Binding-site contacts:
Ligand atom N2 contacts residue ASN439 of chain 1.G at 2.9 Å (h-bond).
Ligand atom C8 contacts residue SER438 of chain 1.G at 4.3 Å.
Ligand atom O5 contacts residue PRO284 of chain 1.G at 3.9 Å.
Ligand atom C7 contacts residue ASN439 of chain 1.G at 3.5 Å.
Ligand atom C3 contacts residue ASN439 of chain 1.G at 3.9 Å.
Ligand atom C1 contacts residue ASN439 of chain 1.G at 1.5 Å.
Ligand atom C8 contacts residue VAL437 of chain 1.G at 4.2 Å (hydrophobic).
Ligand atom C5 contacts residue ASN439 of chain 1.G at 3.8 Å.
Ligand atom O7 contacts residue ASN255 of chain 1.G at 4.2 Å.
Ligand atom C2 contacts residue ASN439 of chain 1.G at 2.5 Å.
Ligand atom C8 contacts residue ASN255 of chain 1.G at 3.6 Å.
Ligand atom C1 contacts residue PRO284 of chain 1.G at 4.4 Å (hydrophobic).
Ligand atom C7 contacts residue ASN255 of chain 1.G at 4.2 Å.
Ligand atom O5 contacts residue ASN439 of chain 1.G at 2.5 Å (h-bond).
Ligand atom C4 contacts residue ASN439 of chain 1.G at 4.4 Å.
Ligand atom C8 contacts residue ASN439 of chain 1.G at 3.9 Å.
Ligand atom C8 contacts residue NAG1 of chain 1.Y at 3.4 Å.
Ligand atom O7 contacts residue ASN439 of chain 1.G at 3.8 Å.

This small molecule binds to this protein.
Small molecule (SMILES): CC(=O)N[C@@H]1[C@@H](O)[C@H](O)[C@@H](CO)O[C@H]1O

Sequence of chain 1.G:
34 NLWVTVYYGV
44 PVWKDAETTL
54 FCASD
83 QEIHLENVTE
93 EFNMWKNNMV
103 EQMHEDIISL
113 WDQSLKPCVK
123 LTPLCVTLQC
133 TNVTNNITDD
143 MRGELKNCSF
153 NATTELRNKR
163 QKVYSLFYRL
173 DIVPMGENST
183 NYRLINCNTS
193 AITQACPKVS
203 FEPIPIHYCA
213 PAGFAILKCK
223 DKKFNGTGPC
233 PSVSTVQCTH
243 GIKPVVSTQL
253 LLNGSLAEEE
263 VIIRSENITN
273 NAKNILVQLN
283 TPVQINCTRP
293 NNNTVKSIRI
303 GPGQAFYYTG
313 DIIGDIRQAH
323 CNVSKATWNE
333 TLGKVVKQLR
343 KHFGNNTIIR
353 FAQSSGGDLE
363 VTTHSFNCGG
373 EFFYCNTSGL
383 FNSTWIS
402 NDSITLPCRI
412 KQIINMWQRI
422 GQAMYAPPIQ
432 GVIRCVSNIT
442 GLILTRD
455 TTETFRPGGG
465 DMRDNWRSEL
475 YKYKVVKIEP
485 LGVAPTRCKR